Sequence of chain 2.A:
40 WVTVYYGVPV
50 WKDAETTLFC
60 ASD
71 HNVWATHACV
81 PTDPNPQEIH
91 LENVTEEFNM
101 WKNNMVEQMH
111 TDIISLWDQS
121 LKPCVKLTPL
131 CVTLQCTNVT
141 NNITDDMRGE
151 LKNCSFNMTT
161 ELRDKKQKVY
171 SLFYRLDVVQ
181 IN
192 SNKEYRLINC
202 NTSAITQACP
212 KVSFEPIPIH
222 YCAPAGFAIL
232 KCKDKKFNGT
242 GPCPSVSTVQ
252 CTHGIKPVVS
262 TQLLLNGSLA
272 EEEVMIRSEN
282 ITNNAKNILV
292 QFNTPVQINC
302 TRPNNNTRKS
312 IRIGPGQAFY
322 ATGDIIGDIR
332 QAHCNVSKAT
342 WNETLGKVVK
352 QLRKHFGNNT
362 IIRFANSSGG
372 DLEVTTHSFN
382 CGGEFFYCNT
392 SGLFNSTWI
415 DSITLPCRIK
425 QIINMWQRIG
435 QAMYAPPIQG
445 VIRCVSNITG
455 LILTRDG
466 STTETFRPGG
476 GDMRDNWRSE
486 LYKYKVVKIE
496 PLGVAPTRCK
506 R

Binding-site contacts:
Ligand atom O5 contacts residue ASN157 of chain 2.A at 2.4 Å (h-bond).
Ligand atom C7 contacts residue ASN157 of chain 2.A at 3.6 Å.
Ligand atom C4 contacts residue ASN157 of chain 2.A at 4.1 Å.
Ligand atom C7 contacts residue PHE156 of chain 2.A at 4.3 Å (hydrophobic).
Ligand atom O7 contacts residue ASN157 of chain 2.A at 3.9 Å.
Ligand atom O7 contacts residue THR133 of chain 2.A at 4.5 Å.
Ligand atom O7 contacts residue GLN135 of chain 2.A at 4.0 Å.
Ligand atom C8 contacts residue SER155 of chain 2.A at 3.4 Å.
Ligand atom C1 contacts residue ASN157 of chain 2.A at 1.4 Å.
Ligand atom C8 contacts residue GLN135 of chain 2.A at 3.8 Å.
Ligand atom N2 contacts residue ASN157 of chain 2.A at 2.8 Å (h-bond).
Ligand atom C8 contacts residue LYS168 of chain 2.A at 4.2 Å.
Ligand atom C7 contacts residue GLN135 of chain 2.A at 4.2 Å.
Ligand atom C8 contacts residue PHE156 of chain 2.A at 3.6 Å (hydrophobic).
Ligand atom C3 contacts residue ASN157 of chain 2.A at 3.6 Å.
Ligand atom C2 contacts residue ASN157 of chain 2.A at 2.3 Å.
Ligand atom C5 contacts residue ASN157 of chain 2.A at 3.6 Å.
Ligand atom C8 contacts residue ASN157 of chain 2.A at 4.4 Å.

This small molecule binds to this protein.
Small molecule (SMILES): CC(=O)N[C@@H]1[C@@H](O)[C@H](O)[C@@H](CO)O[C@H]1O